Sequence of chain 1.CA:
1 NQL

Sequence of chain 1.H:
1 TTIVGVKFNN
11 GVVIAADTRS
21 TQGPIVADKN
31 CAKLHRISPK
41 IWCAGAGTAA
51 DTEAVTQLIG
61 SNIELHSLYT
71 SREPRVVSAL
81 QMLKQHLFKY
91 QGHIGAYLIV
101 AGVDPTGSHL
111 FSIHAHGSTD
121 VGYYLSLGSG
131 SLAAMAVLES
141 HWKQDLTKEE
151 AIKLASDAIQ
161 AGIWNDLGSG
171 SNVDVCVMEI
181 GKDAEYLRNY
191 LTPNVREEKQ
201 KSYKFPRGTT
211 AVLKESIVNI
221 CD

Sequence of chain 1.I:
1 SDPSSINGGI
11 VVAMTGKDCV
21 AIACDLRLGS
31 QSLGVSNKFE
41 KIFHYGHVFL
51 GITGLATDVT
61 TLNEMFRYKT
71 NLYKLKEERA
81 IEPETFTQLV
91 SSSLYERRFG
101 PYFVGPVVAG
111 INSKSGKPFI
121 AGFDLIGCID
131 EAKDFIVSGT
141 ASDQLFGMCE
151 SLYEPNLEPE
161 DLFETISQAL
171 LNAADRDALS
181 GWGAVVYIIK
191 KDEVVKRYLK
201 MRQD

The protein below binds the small molecule below.
Small molecule (SMILES): CCCCCCCCC[C@@H](O)CC(=O)O

Binding-site contacts:
Ligand atom C2 contacts residue LEU125 of chain 1.I at 4.5 Å (hydrophobic).
Ligand atom C5 contacts residue LEU125 of chain 1.I at 4.2 Å (hydrophobic).
Ligand atom O8 contacts residue LEU125 of chain 1.I at 4.3 Å.
Ligand atom C6 contacts residue LEU125 of chain 1.I at 3.9 Å (hydrophobic).
Ligand atom C6 contacts residue ILE126 of chain 1.I at 4.1 Å (hydrophobic).
Ligand atom C9 contacts residue PRO101 of chain 1.I at 4.2 Å (hydrophobic).
Ligand atom C12 contacts residue PHE99 of chain 1.I at 3.6 Å (hydrophobic).
Ligand atom C7 contacts residue ARG98 of chain 1.I at 4.4 Å.
Ligand atom O8 contacts residue ASN1 of chain 1.CA at 4.3 Å.
Ligand atom C11 contacts residue PHE99 of chain 1.I at 3.5 Å (hydrophobic).
Ligand atom C8 contacts residue PRO101 of chain 1.I at 3.6 Å (hydrophobic).
Ligand atom C3 contacts residue LEU125 of chain 1.I at 4.3 Å (hydrophobic).
Ligand atom C10 contacts residue PHE99 of chain 1.I at 3.5 Å (hydrophobic).
Ligand atom O contacts residue ASN1 of chain 1.CA at 2.3 Å (h-bond).
Ligand atom C4 contacts residue ILE126 of chain 1.I at 3.5 Å (hydrophobic).
Ligand atom C2 contacts residue ASN1 of chain 1.CA at 2.4 Å.
Ligand atom C10 contacts residue GLY100 of chain 1.I at 4.5 Å.
Ligand atom C1 contacts residue GLN2 of chain 1.CA at 4.0 Å.
Ligand atom C2 contacts residue ILE126 of chain 1.I at 3.6 Å (hydrophobic).
Ligand atom O contacts residue GLN2 of chain 1.CA at 3.5 Å (h-bond).
Ligand atom C10 contacts residue PRO101 of chain 1.I at 4.1 Å (hydrophobic).
Ligand atom C1 contacts residue ASP124 of chain 1.I at 3.6 Å.
Ligand atom C2 contacts residue ASP124 of chain 1.I at 3.3 Å.
Ligand atom O contacts residue THR21 of chain 1.H at 4.5 Å.
Ligand atom C1 contacts residue ASN1 of chain 1.CA at 1.4 Å.
Ligand atom C3 contacts residue ILE126 of chain 1.I at 4.2 Å (hydrophobic).
Ligand atom C10 contacts residue ARG98 of chain 1.I at 4.2 Å.
Ligand atom C4 contacts residue LEU125 of chain 1.I at 3.5 Å (hydrophobic).
Ligand atom C3 contacts residue ASN1 of chain 1.CA at 3.8 Å.